The protein below binds the small molecule below.
Small molecule (SMILES): CC(C)CCC[C@@H](C)[C@H]1CC[C@H]2[C@@H]3CC=C4C[C@@H](O)CC[C@]4(C)[C@H]3CC[C@]12C

Sequence of chain 1.A:
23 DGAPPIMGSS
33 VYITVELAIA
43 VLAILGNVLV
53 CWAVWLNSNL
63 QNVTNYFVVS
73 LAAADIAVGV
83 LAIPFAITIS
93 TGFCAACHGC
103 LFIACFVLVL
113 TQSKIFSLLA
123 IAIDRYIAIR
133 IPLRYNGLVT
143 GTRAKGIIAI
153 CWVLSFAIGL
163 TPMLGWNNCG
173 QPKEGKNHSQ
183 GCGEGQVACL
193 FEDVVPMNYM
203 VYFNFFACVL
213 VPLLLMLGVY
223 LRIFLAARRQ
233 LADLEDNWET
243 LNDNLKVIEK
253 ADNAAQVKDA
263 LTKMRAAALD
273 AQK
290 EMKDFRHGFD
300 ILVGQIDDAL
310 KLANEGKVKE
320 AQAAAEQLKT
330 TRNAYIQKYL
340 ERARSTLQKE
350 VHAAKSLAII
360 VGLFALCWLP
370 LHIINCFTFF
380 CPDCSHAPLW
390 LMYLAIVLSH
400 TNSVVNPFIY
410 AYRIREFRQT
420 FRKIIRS

Binding-site contacts:
Ligand atom C8 contacts residue PHE376 of chain 1.A at 4.0 Å (hydrophobic).
Ligand atom C1 contacts residue PHE379 of chain 1.A at 4.0 Å (hydrophobic).
Ligand atom C19 contacts residue PHE379 of chain 1.A at 4.0 Å (hydrophobic).
Ligand atom C18 contacts residue CYS375 of chain 1.A at 3.9 Å (hydrophobic).
Ligand atom C18 contacts residue ILE372 of chain 1.A at 3.9 Å (hydrophobic).
Ligand atom C12 contacts residue CYS375 of chain 1.A at 4.4 Å (hydrophobic).
Ligand atom C11 contacts residue PHE379 of chain 1.A at 4.1 Å (hydrophobic).
Ligand atom C26 contacts residue LEU212 of chain 1.A at 3.7 Å (hydrophobic).
Ligand atom C5 contacts residue PHE376 of chain 1.A at 3.5 Å (hydrophobic).
Ligand atom C6 contacts residue PHE376 of chain 1.A at 4.0 Å (hydrophobic).
Ligand atom C4 contacts residue PHE376 of chain 1.A at 3.7 Å (hydrophobic).
Ligand atom C19 contacts residue PHE376 of chain 1.A at 3.8 Å (hydrophobic).
Ligand atom C3 contacts residue CYS380 of chain 1.A at 4.5 Å (hydrophobic).
Ligand atom C24 contacts residue LEU212 of chain 1.A at 4.3 Å (hydrophobic).
Ligand atom O1 contacts residue CYS380 of chain 1.A at 3.7 Å.
Ligand atom C19 contacts residue CYS375 of chain 1.A at 3.5 Å (hydrophobic).
Ligand atom C26 contacts residue LEU368 of chain 1.A at 3.9 Å (hydrophobic).
Ligand atom C2 contacts residue CYS380 of chain 1.A at 4.4 Å (hydrophobic).
Ligand atom C21 contacts residue PHE207 of chain 1.A at 4.2 Å (hydrophobic).
Ligand atom C23 contacts residue PHE207 of chain 1.A at 4.3 Å (hydrophobic).
Ligand atom C7 contacts residue PHE376 of chain 1.A at 3.7 Å (hydrophobic).
Ligand atom C11 contacts residue CYS375 of chain 1.A at 4.0 Å (hydrophobic).
Ligand atom C2 contacts residue PHE379 of chain 1.A at 3.7 Å (hydrophobic).